The small molecule below binds the protein below.
Small molecule (SMILES): CNCCN(C)c1cncc(CCc2cc(C)cc(N)n2)c1

Sequence of chain 1.B:
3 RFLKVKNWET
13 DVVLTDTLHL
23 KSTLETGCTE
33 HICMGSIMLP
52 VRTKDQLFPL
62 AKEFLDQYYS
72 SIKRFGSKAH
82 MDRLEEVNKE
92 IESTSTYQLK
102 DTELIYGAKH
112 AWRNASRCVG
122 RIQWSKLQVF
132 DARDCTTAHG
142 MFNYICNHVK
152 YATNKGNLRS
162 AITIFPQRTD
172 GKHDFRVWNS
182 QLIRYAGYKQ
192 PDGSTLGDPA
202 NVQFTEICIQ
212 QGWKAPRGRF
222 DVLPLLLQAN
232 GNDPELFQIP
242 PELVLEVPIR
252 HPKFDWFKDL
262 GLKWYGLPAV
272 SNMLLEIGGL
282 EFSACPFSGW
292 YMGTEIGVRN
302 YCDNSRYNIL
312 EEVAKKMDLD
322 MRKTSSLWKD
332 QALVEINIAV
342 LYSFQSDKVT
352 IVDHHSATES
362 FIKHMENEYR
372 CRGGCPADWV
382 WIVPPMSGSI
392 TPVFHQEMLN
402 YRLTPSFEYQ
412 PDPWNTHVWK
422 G

Binding-site contacts:
Ligand atom C17 contacts residue ARG185 of chain 1.B at 3.5 Å.
Ligand atom N02 contacts residue GLU296 of chain 1.B at 2.7 Å (salt-bridge).
Ligand atom C14 contacts residue GLN182 of chain 1.B at 3.4 Å.
Ligand atom C09 contacts residue VAL271 of chain 1.B at 3.8 Å (hydrophobic).
Ligand atom C07 contacts residue PHE288 of chain 1.B at 3.8 Å (hydrophobic).
Ligand atom C12 contacts residue HEM1 of chain 1.H at 3.3 Å.
Ligand atom N01 contacts residue GLU296 of chain 1.B at 2.7 Å (salt-bridge).
Ligand atom C02 contacts residue HEM1 of chain 1.H at 3.5 Å.
Ligand atom C07 contacts residue PRO269 of chain 1.B at 3.8 Å (hydrophobic).
Ligand atom C21 contacts residue MET40 of chain 1.B at 3.8 Å (hydrophobic).
Ligand atom C17 contacts residue ARG307 of chain 1.B at 4.0 Å.
Ligand atom C02 contacts residue TRP291 of chain 1.B at 3.5 Å (hydrophobic).
Ligand atom C03 contacts residue HEM1 of chain 1.H at 3.3 Å.
Ligand atom C05 contacts residue VAL271 of chain 1.B at 3.8 Å (hydrophobic).
Ligand atom C02 contacts residue GLU296 of chain 1.B at 3.4 Å.
Ligand atom C17 contacts residue GLN182 of chain 1.B at 3.8 Å.
Ligand atom C14 contacts residue HEM1 of chain 1.H at 3.5 Å.
Ligand atom N02 contacts residue TRP291 of chain 1.B at 2.5 Å (h-bond).
Ligand atom C03 contacts residue TRP291 of chain 1.B at 3.8 Å (hydrophobic).
Ligand atom C06 contacts residue GLU296 of chain 1.B at 3.5 Å.
Ligand atom N02 contacts residue HEM1 of chain 1.H at 3.2 Å.
Ligand atom C12 contacts residue VAL271 of chain 1.B at 3.6 Å (hydrophobic).
Ligand atom C07 contacts residue SER289 of chain 1.B at 3.8 Å.
Ligand atom C03 contacts residue PRO269 of chain 1.B at 3.7 Å (hydrophobic).
Ligand atom C13 contacts residue VAL271 of chain 1.B at 3.9 Å (hydrophobic).
Ligand atom N11 contacts residue HEM1 of chain 1.H at 3.0 Å (h-bond).
Ligand atom C07 contacts residue GLY290 of chain 1.B at 3.5 Å.
Ligand atom C13 contacts residue HEM1 of chain 1.H at 3.5 Å.
Ligand atom N02 contacts residue TYR292 of chain 1.B at 3.6 Å.
Ligand atom C08 contacts residue HEM1 of chain 1.H at 3.4 Å.
Ligand atom C07 contacts residue HEM1 of chain 1.H at 3.4 Å.
Ligand atom C04 contacts residue HEM1 of chain 1.H at 3.9 Å.
Ligand atom C08 contacts residue GLU296 of chain 1.B at 3.3 Å.
Ligand atom C16 contacts residue HEM1 of chain 1.H at 3.1 Å.
Ligand atom C09 contacts residue GLU296 of chain 1.B at 3.9 Å.
Ligand atom C02 contacts residue PRO269 of chain 1.B at 3.7 Å (hydrophobic).
Ligand atom N02 contacts residue MET293 of chain 1.B at 3.9 Å.
Ligand atom N01 contacts residue HEM1 of chain 1.H at 3.8 Å.
Ligand atom N02 contacts residue PRO269 of chain 1.B at 3.9 Å.
Ligand atom C15 contacts residue HEM1 of chain 1.H at 3.3 Å.